Sequence of chain 1.C:
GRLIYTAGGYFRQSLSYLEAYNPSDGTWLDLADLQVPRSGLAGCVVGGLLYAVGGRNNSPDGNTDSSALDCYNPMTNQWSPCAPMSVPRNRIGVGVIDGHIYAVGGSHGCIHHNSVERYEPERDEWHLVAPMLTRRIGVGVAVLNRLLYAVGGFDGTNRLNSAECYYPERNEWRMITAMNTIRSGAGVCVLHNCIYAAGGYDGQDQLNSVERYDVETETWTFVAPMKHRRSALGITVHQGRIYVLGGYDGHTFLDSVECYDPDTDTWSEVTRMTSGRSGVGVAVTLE

Binding-site contacts:
Ligand atom O25 contacts residue ARG98 of chain 1.C at 3.9 Å.
Ligand atom C15 contacts residue ACT1 of chain 1.M at 3.7 Å.
Ligand atom C21 contacts residue TYR255 of chain 1.C at 3.9 Å (hydrophobic).
Ligand atom C34 contacts residue ARG98 of chain 1.C at 3.8 Å.
Ligand atom C13 contacts residue ALA239 of chain 1.C at 3.8 Å (hydrophobic).
Ligand atom C2 contacts residue ALA239 of chain 1.C at 3.7 Å (hydrophobic).
Ligand atom C20 contacts residue PHE260 of chain 1.C at 3.6 Å (hydrophobic).
Ligand atom O36 contacts residue ASN97 of chain 1.C at 3.0 Å (h-bond).
Ligand atom C22 contacts residue SER285 of chain 1.C at 3.8 Å.
Ligand atom C2 contacts residue ARG98 of chain 1.C at 3.8 Å.
Ligand atom O35 contacts residue ARG98 of chain 1.C at 3.5 Å (salt-bridge).
Ligand atom C16 contacts residue TYR255 of chain 1.C at 3.7 Å (hydrophobic).
Ligand atom C8 contacts residue ALA239 of chain 1.C at 3.9 Å (hydrophobic).
Ligand atom C30 contacts residue TYR17 of chain 1.C at 3.8 Å (hydrophobic).
Ligand atom C22 contacts residue TYR255 of chain 1.C at 3.7 Å (hydrophobic).
Ligand atom C5 contacts residue ACT1 of chain 1.M at 3.7 Å.
Ligand atom C30 contacts residue ASN65 of chain 1.C at 3.6 Å.
Ligand atom C28 contacts residue TYR17 of chain 1.C at 3.6 Å (hydrophobic).
Ligand atom C15 contacts residue TYR255 of chain 1.C at 3.9 Å (hydrophobic).
Ligand atom O23 contacts residue SER285 of chain 1.C at 2.6 Å (h-bond).
Ligand atom O23 contacts residue TYR255 of chain 1.C at 3.8 Å.
Ligand atom C18 contacts residue TYR255 of chain 1.C at 3.8 Å (hydrophobic).
Ligand atom C7 contacts residue ALA239 of chain 1.C at 3.5 Å (hydrophobic).
Ligand atom C1 contacts residue ARG98 of chain 1.C at 3.9 Å.
Ligand atom C17 contacts residue TYR255 of chain 1.C at 3.9 Å (hydrophobic).
Ligand atom N14 contacts residue TYR255 of chain 1.C at 3.8 Å.
Ligand atom C3 contacts residue GLY192 of chain 1.C at 3.5 Å.
Ligand atom O36 contacts residue ARG98 of chain 1.C at 3.5 Å.
Ligand atom C4 contacts residue GLY192 of chain 1.C at 3.6 Å.
Ligand atom C5 contacts residue ARG98 of chain 1.C at 3.6 Å.
Ligand atom C6 contacts residue ARG98 of chain 1.C at 3.8 Å.
Ligand atom C29 contacts residue TYR17 of chain 1.C at 3.7 Å (hydrophobic).
Ligand atom C8 contacts residue GLY286 of chain 1.C at 4.0 Å.
Ligand atom O35 contacts residue ASN97 of chain 1.C at 3.8 Å.
Ligand atom C34 contacts residue ASN97 of chain 1.C at 3.7 Å.
Ligand atom C31 contacts residue ASN65 of chain 1.C at 3.8 Å.
Ligand atom C11 contacts residue ARG98 of chain 1.C at 3.8 Å.
Ligand atom C6 contacts residue ALA239 of chain 1.C at 3.8 Å (hydrophobic).
Ligand atom C20 contacts residue TYR255 of chain 1.C at 3.8 Å (hydrophobic).
Ligand atom C1 contacts residue GLY47 of chain 1.C at 4.0 Å.

This small molecule binds to this protein.
Small molecule (SMILES): Cc1cccc2c1CCN(C(=O)[C@@H]1CCCC[C@@H]1C(=O)O)[C@@H]2CN1Cc2ccccc2C1=O